Sequence of chain 1.A:
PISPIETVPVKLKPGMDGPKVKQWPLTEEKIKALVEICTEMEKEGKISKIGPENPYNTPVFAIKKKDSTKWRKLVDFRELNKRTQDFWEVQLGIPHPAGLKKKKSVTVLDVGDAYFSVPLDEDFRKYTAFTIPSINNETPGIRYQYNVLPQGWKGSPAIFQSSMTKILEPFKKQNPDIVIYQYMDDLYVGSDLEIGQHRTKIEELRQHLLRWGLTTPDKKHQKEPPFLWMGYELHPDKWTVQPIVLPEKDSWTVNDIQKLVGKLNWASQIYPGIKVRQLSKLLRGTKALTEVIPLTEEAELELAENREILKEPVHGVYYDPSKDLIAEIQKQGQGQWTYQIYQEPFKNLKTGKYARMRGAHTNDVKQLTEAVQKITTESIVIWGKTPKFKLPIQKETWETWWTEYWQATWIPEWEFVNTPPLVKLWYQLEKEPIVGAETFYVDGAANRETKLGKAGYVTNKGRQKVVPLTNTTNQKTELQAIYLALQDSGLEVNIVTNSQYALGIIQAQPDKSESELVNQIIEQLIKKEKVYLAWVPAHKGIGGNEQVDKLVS

This protein binds this small molecule.
Small molecule (SMILES): O=C(Nc1cn[nH]c1)[C@@H]1C[C@H]1c1cccnc1

Binding-site contacts:
Ligand atom C03 contacts residue ASP187 of chain 1.A at 3.9 Å.
Ligand atom O01 contacts residue ASP187 of chain 1.A at 3.6 Å.
Ligand atom C02 contacts residue MET186 of chain 1.A at 4.4 Å (hydrophobic).
Ligand atom C05 contacts residue MET186 of chain 1.A at 3.8 Å (hydrophobic).
Ligand atom N10 contacts residue MET186 of chain 1.A at 4.2 Å.
Ligand atom C03 contacts residue MET186 of chain 1.A at 4.5 Å (hydrophobic).
Ligand atom O01 contacts residue MET186 of chain 1.A at 3.5 Å (h-bond).
Ligand atom C02 contacts residue ASP187 of chain 1.A at 3.8 Å.
Ligand atom N12 contacts residue ASP188 of chain 1.A at 4.3 Å.
Ligand atom C17 contacts residue MET232 of chain 1.A at 4.2 Å (hydrophobic).
Ligand atom C06 contacts residue MET186 of chain 1.A at 4.0 Å (hydrophobic).
Ligand atom C11 contacts residue MET186 of chain 1.A at 3.3 Å (hydrophobic).